A protein and the small-molecule ligand that binds it are described below.
Small molecule (SMILES): CC(=O)N[C@@H]1[C@@H](O)[C@H](O)[C@@H](CO)O[C@H]1O

Binding-site contacts:
Ligand atom C7 contacts residue ARG543 of chain 1.C at 4.3 Å.
Ligand atom O5 contacts residue ASN749 of chain 1.C at 3.8 Å.
Ligand atom N2 contacts residue ARG543 of chain 1.C at 3.9 Å.
Ligand atom O6 contacts residue ASN751 of chain 1.C at 4.4 Å.
Ligand atom C1 contacts residue ASN751 of chain 1.C at 1.4 Å.
Ligand atom C7 contacts residue ASN751 of chain 1.C at 3.8 Å.
Ligand atom N2 contacts residue ASN751 of chain 1.C at 3.1 Å (h-bond).
Ligand atom C3 contacts residue ASN751 of chain 1.C at 3.9 Å.
Ligand atom C2 contacts residue ASN751 of chain 1.C at 2.6 Å.
Ligand atom C1 contacts residue ASN749 of chain 1.C at 4.1 Å.
Ligand atom O7 contacts residue ASN751 of chain 1.C at 4.0 Å.
Ligand atom C5 contacts residue ASN751 of chain 1.C at 3.6 Å.
Ligand atom C4 contacts residue ASN751 of chain 1.C at 4.2 Å.
Ligand atom C8 contacts residue ARG543 of chain 1.C at 3.8 Å.
Ligand atom O5 contacts residue ASN751 of chain 1.C at 2.3 Å (h-bond).

Sequence of chain 1.C:
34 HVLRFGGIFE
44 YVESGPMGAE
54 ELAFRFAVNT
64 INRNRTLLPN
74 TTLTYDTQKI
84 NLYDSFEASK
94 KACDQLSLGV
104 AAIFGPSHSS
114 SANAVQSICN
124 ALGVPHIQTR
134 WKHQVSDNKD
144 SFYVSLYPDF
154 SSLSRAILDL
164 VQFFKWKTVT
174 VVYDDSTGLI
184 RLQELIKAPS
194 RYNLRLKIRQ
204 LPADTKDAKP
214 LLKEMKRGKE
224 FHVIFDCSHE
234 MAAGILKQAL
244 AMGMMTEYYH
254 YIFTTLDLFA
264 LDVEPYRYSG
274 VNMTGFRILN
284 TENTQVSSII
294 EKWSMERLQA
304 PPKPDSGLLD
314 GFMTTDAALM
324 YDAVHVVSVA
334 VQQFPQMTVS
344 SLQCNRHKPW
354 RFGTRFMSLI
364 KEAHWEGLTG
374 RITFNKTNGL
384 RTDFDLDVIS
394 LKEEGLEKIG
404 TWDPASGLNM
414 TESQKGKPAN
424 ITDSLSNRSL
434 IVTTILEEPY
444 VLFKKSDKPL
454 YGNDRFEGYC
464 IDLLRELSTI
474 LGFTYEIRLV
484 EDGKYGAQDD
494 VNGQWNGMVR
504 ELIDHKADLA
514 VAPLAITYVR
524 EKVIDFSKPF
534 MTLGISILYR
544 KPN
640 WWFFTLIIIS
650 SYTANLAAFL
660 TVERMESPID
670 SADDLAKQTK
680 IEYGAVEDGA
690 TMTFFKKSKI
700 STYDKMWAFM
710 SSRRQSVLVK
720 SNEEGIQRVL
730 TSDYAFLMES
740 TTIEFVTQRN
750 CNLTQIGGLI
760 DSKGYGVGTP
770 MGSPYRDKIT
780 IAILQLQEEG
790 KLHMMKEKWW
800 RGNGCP